This small molecule binds to this protein.
Small molecule (SMILES): CC(=O)N[C@H]1[C@H](O[C@H]2[C@H](O)[C@@H](NC(C)=O)CO[C@@H]2CO)O[C@H](CO)[C@@H](O[C@@H]2O[C@H](CO)[C@@H](O)[C@H](O)[C@@H]2O)[C@@H]1O

Binding-site contacts:
Ligand atom O5 contacts residue GLU487 of chain 1.B at 4.2 Å.
Ligand atom C3 contacts residue ASN143 of chain 1.B at 3.8 Å.
Ligand atom O3 contacts residue PHE486 of chain 1.B at 3.6 Å.
Ligand atom O4 contacts residue PHE486 of chain 1.B at 3.4 Å.
Ligand atom O5 contacts residue ASN143 of chain 1.B at 2.3 Å (h-bond).
Ligand atom C4 contacts residue ASN143 of chain 1.B at 4.2 Å.
Ligand atom C5 contacts residue ASN143 of chain 1.B at 3.6 Å.
Ligand atom N2 contacts residue LYS198 of chain 1.B at 4.1 Å.
Ligand atom C6 contacts residue GLU487 of chain 1.B at 3.4 Å.
Ligand atom C8 contacts residue ASN143 of chain 1.B at 4.5 Å.
Ligand atom N2 contacts residue ASN143 of chain 1.B at 2.9 Å (h-bond).
Ligand atom C8 contacts residue ILE220 of chain 1.B at 4.1 Å (hydrophobic).
Ligand atom C3 contacts residue PHE486 of chain 1.B at 3.6 Å (hydrophobic).
Ligand atom C4 contacts residue GLU487 of chain 1.B at 4.3 Å.
Ligand atom C8 contacts residue PRO485 of chain 1.B at 4.2 Å (hydrophobic).
Ligand atom O6 contacts residue ASN143 of chain 1.B at 4.5 Å.
Ligand atom C1 contacts residue ASN143 of chain 1.B at 1.4 Å.
Ligand atom C2 contacts residue ASN143 of chain 1.B at 2.4 Å.
Ligand atom C5 contacts residue PHE486 of chain 1.B at 4.2 Å (hydrophobic).
Ligand atom O6 contacts residue TYR218 of chain 1.B at 4.2 Å.
Ligand atom C7 contacts residue TYR218 of chain 1.B at 4.3 Å (hydrophobic).
Ligand atom C2 contacts residue PHE486 of chain 1.B at 4.4 Å (hydrophobic).
Ligand atom C6 contacts residue TYR218 of chain 1.B at 3.8 Å (hydrophobic).
Ligand atom O7 contacts residue ASN143 of chain 1.B at 3.4 Å (h-bond).
Ligand atom C8 contacts residue TRP141 of chain 1.B at 3.9 Å (hydrophobic).
Ligand atom O3 contacts residue GLU487 of chain 1.B at 3.3 Å (salt-bridge).
Ligand atom C8 contacts residue LYS198 of chain 1.B at 4.3 Å.
Ligand atom C4 contacts residue PHE486 of chain 1.B at 4.1 Å (hydrophobic).
Ligand atom O5 contacts residue TYR218 of chain 1.B at 4.3 Å.
Ligand atom C7 contacts residue TRP141 of chain 1.B at 4.0 Å (hydrophobic).
Ligand atom O6 contacts residue GLU487 of chain 1.B at 2.3 Å (salt-bridge).
Ligand atom C8 contacts residue TYR218 of chain 1.B at 3.4 Å (hydrophobic).
Ligand atom O7 contacts residue TRP141 of chain 1.B at 3.4 Å.
Ligand atom C8 contacts residue PRO482 of chain 1.B at 3.5 Å (hydrophobic).
Ligand atom C8 contacts residue ASN200 of chain 1.B at 3.5 Å.
Ligand atom C5 contacts residue GLU487 of chain 1.B at 4.2 Å.
Ligand atom C5 contacts residue TYR218 of chain 1.B at 3.8 Å (hydrophobic).
Ligand atom C7 contacts residue ASN143 of chain 1.B at 3.3 Å.
Ligand atom N2 contacts residue PHE486 of chain 1.B at 4.2 Å.

Sequence of chain 1.B:
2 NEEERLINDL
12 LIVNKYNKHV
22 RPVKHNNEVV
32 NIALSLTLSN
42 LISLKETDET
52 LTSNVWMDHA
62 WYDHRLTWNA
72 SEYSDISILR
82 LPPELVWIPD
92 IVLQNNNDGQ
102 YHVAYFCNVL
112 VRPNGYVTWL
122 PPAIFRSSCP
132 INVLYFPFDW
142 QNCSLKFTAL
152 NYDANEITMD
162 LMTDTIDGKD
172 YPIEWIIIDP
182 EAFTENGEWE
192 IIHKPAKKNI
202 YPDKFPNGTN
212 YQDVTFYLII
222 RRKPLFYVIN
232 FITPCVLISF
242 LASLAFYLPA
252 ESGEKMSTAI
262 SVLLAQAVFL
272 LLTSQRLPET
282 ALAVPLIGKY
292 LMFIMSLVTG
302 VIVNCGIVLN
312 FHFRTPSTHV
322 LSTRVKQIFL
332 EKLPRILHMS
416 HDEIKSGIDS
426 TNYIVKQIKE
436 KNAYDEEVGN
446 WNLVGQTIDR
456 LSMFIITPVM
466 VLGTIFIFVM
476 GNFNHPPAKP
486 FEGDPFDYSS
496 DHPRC